Sequence of chain 1.B:
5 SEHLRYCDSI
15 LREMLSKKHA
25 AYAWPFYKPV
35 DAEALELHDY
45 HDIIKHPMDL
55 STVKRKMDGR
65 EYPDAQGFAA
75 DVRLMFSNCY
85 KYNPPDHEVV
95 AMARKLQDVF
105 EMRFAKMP

The small molecule below binds the protein below.
Small molecule (SMILES): CC(=O)OC[C@]12CC[C@H]3[C@@H](C[C@H]4O[C@]45CCCC(=O)[C@]35C)[C@]1(O)CC[C@@]2(O)[C@@](C)(O)[C@@H]1CC(C)=C(C)C(=O)O1

Binding-site contacts:
Ligand atom C18 contacts residue TRP28 of chain 1.B at 4.1 Å (hydrophobic).
Ligand atom C24 contacts residue TRP28 of chain 1.B at 4.2 Å (hydrophobic).
Ligand atom C25 contacts residue TRP28 of chain 1.B at 3.5 Å (hydrophobic).
Ligand atom C3 contacts residue ASN87 of chain 1.B at 3.7 Å.
Ligand atom C28 contacts residue MET96 of chain 1.B at 4.4 Å (hydrophobic).
Ligand atom C3 contacts residue CYS83 of chain 1.B at 4.4 Å (hydrophobic).
Ligand atom C23 contacts residue LEU39 of chain 1.B at 4.2 Å (hydrophobic).
Ligand atom C5 contacts residue VAL34 of chain 1.B at 3.4 Å (hydrophobic).
Ligand atom C contacts residue LEU41 of chain 1.B at 4.0 Å (hydrophobic).
Ligand atom O contacts residue VAL93 of chain 1.B at 4.0 Å.
Ligand atom O8 contacts residue MET96 of chain 1.B at 2.6 Å.
Ligand atom O1 contacts residue ASN87 of chain 1.B at 3.0 Å (h-bond).
Ligand atom C4 contacts residue VAL34 of chain 1.B at 3.8 Å (hydrophobic).
Ligand atom C28 contacts residue GLU92 of chain 1.B at 4.1 Å.
Ligand atom C contacts residue ASN87 of chain 1.B at 3.1 Å.
Ligand atom C6 contacts residue VAL34 of chain 1.B at 4.1 Å (hydrophobic).
Ligand atom C contacts residue TYR86 of chain 1.B at 3.7 Å (hydrophobic).
Ligand atom O6 contacts residue TRP28 of chain 1.B at 4.0 Å.
Ligand atom O contacts residue ASN87 of chain 1.B at 3.4 Å (h-bond).
Ligand atom O2 contacts residue HIS91 of chain 1.B at 4.0 Å.
Ligand atom O5 contacts residue LEU39 of chain 1.B at 3.3 Å.
Ligand atom C21 contacts residue VAL93 of chain 1.B at 4.0 Å (hydrophobic).
Ligand atom O2 contacts residue VAL93 of chain 1.B at 3.5 Å.
Ligand atom C2 contacts residue ASN87 of chain 1.B at 4.1 Å.
Ligand atom C29 contacts residue MET96 of chain 1.B at 3.8 Å (hydrophobic).
Ligand atom C1 contacts residue ASN87 of chain 1.B at 3.7 Å.
Ligand atom C20 contacts residue VAL93 of chain 1.B at 4.1 Å (hydrophobic).
Ligand atom C25 contacts residue LEU39 of chain 1.B at 4.0 Å (hydrophobic).
Ligand atom O3 contacts residue LEU39 of chain 1.B at 4.1 Å.
Ligand atom O2 contacts residue ASN87 of chain 1.B at 3.1 Å (h-bond).
Ligand atom O3 contacts residue LEU41 of chain 1.B at 3.9 Å.
Ligand atom C5 contacts residue PHE30 of chain 1.B at 4.3 Å (hydrophobic).
Ligand atom C7 contacts residue VAL34 of chain 1.B at 4.0 Å (hydrophobic).
Ligand atom O1 contacts residue CYS83 of chain 1.B at 3.8 Å.
Ligand atom C5 contacts residue PRO29 of chain 1.B at 3.7 Å (hydrophobic).
Ligand atom O6 contacts residue LEU39 of chain 1.B at 3.9 Å.
Ligand atom C7 contacts residue PRO29 of chain 1.B at 3.3 Å (hydrophobic).
Ligand atom C3 contacts residue VAL93 of chain 1.B at 4.4 Å (hydrophobic).
Ligand atom C24 contacts residue LEU39 of chain 1.B at 3.5 Å (hydrophobic).
Ligand atom O4 contacts residue HIS91 of chain 1.B at 3.6 Å.